Sequence of chain 3.C:
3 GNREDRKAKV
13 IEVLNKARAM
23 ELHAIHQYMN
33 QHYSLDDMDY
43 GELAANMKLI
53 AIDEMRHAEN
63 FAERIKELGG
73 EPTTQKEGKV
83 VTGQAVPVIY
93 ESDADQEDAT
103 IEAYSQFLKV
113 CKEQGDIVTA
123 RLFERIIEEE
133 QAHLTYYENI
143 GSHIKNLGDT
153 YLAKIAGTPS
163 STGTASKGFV

Binding-site contacts:
Ligand atom CBC contacts residue SER168 of chain 3.C at 3.3 Å.
Ligand atom O2D contacts residue ARG20 of chain 3.D at 2.7 Å (salt-bridge).
Ligand atom CMD contacts residue TYR35 of chain 3.C at 3.4 Å (hydrophobic).
Ligand atom CBB contacts residue SER168 of chain 3.D at 3.2 Å.
Ligand atom ND contacts residue MET57 of chain 3.D at 3.2 Å (h-bond).
Ligand atom O1C contacts residue LYS169 of chain 3.C at 2.5 Å (salt-bridge).
Ligand atom C4D contacts residue MET57 of chain 3.C at 3.5 Å (hydrophobic).
Ligand atom CGB contacts residue SER168 of chain 3.D at 3.2 Å.
Ligand atom NA contacts residue MET57 of chain 3.D at 3.0 Å (h-bond).
Ligand atom NC contacts residue MET57 of chain 3.D at 3.1 Å (h-bond).
Ligand atom CGD contacts residue TYR35 of chain 3.C at 3.4 Å (hydrophobic).
Ligand atom CGA contacts residue ARG20 of chain 3.C at 3.4 Å.
Ligand atom FE contacts residue MET57 of chain 3.D at 2.4 Å.
Ligand atom NA contacts residue MET57 of chain 3.C at 3.2 Å (h-bond).
Ligand atom C1D contacts residue MET57 of chain 3.C at 3.3 Å (hydrophobic).
Ligand atom CGD contacts residue ARG20 of chain 3.D at 3.2 Å.
Ligand atom O2A contacts residue ARG20 of chain 3.C at 2.5 Å (salt-bridge).
Ligand atom NB contacts residue MET57 of chain 3.C at 2.9 Å (h-bond).
Ligand atom NC contacts residue MET57 of chain 3.C at 3.1 Å (h-bond).
Ligand atom CHB contacts residue MET57 of chain 3.C at 3.5 Å (hydrophobic).
Ligand atom CMD contacts residue MET31 of chain 3.C at 3.3 Å (hydrophobic).
Ligand atom C3A contacts residue ILE27 of chain 3.C at 3.3 Å (hydrophobic).
Ligand atom CGC contacts residue SER168 of chain 3.C at 3.5 Å.
Ligand atom O1A contacts residue ARG20 of chain 3.C at 3.0 Å (salt-bridge).
Ligand atom O1D contacts residue ARG20 of chain 3.D at 3.0 Å (salt-bridge).
Ligand atom FE contacts residue MET57 of chain 3.C at 2.4 Å.
Ligand atom O1B contacts residue LYS50 of chain 3.D at 2.5 Å (salt-bridge).
Ligand atom C4A contacts residue MET57 of chain 3.C at 3.5 Å (hydrophobic).
Ligand atom O2D contacts residue TYR35 of chain 3.C at 2.5 Å (h-bond).
Ligand atom O2B contacts residue SER168 of chain 3.D at 2.4 Å (h-bond).
Ligand atom CGA contacts residue TYR35 of chain 3.D at 3.4 Å (hydrophobic).
Ligand atom C2A contacts residue ILE27 of chain 3.C at 3.4 Å (hydrophobic).
Ligand atom CBD contacts residue MET31 of chain 3.C at 3.3 Å (hydrophobic).
Ligand atom O1A contacts residue TYR35 of chain 3.D at 2.5 Å (h-bond).
Ligand atom C1B contacts residue MET57 of chain 3.D at 3.4 Å (hydrophobic).
Ligand atom C1B contacts residue MET57 of chain 3.C at 3.4 Å (hydrophobic).
Ligand atom ND contacts residue MET57 of chain 3.C at 3.0 Å.
Ligand atom NB contacts residue MET57 of chain 3.D at 3.0 Å (h-bond).
Ligand atom CAA contacts residue ILE27 of chain 3.C at 3.4 Å (hydrophobic).
Ligand atom O1C contacts residue SER168 of chain 3.C at 2.8 Å.

Sequence of chain 3.D:
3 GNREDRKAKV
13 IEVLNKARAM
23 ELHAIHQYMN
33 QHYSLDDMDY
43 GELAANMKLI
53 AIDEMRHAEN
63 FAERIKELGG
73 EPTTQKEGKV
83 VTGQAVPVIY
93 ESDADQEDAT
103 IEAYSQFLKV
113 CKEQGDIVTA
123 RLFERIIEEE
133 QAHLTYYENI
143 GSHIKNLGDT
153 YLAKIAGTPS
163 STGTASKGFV

This protein binds this small molecule.
Small molecule (SMILES): CC1=C(CCC(=O)O)C2=Cc3c(CCC(=O)O)c(C)c4n3[Fe@]35n6c(c(C)c(CCC(=O)O)c6=CC1=[N+]23)=CC1=[N+]5C(=C4)C(C)=C1CCC(=O)O